The small molecule below binds the protein below.
Small molecule (SMILES): O=C(O)CNC(=O)Cn1ccc2ccc(Br)cc21

Sequence of chain 1.A:
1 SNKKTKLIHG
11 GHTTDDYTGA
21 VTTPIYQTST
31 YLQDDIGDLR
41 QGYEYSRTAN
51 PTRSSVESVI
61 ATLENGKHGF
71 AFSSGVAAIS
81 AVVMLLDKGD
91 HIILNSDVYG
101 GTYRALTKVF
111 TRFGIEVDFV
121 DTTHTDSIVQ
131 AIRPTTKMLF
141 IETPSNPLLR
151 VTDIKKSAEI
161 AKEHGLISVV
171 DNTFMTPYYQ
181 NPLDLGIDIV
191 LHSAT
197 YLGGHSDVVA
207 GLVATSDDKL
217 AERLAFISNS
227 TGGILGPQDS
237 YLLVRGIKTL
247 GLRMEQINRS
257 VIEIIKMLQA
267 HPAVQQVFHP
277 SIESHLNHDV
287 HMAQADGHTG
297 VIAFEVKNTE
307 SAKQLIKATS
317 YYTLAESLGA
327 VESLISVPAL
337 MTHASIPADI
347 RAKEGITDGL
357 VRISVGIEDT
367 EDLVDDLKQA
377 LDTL

Binding-site contacts:
Ligand atom BR contacts residue LEU63 of chain 1.A at 3.7 Å.
Ligand atom BR contacts residue PRO177 of chain 1.A at 3.5 Å.
Ligand atom BR contacts residue TYR178 of chain 1.A at 3.5 Å.
Ligand atom BR contacts residue LEU7 of chain 1.A at 3.7 Å.